Binding-site contacts:
Ligand atom CAR contacts residue WZC1 of chain 1.E at 3.8 Å.
Ligand atom OAD contacts residue HIS93 of chain 1.A at 3.5 Å.
Ligand atom CAG contacts residue WZC1 of chain 1.E at 3.4 Å.
Ligand atom CAY contacts residue THR198 of chain 1.A at 4.0 Å.
Ligand atom OAP contacts residue ZN1 of chain 1.F at 3.7 Å.
Ligand atom CAL contacts residue LEU196 of chain 1.A at 3.9 Å (hydrophobic).
Ligand atom CAS contacts residue WZC1 of chain 1.E at 3.9 Å.
Ligand atom NAC contacts residue HIS93 of chain 1.A at 3.3 Å (h-bond).
Ligand atom SAZ contacts residue HIS93 of chain 1.A at 3.7 Å.
Ligand atom OAP contacts residue HIS93 of chain 1.A at 3.1 Å.
Ligand atom CAN contacts residue LEU196 of chain 1.A at 3.8 Å (hydrophobic).
Ligand atom OAD contacts residue VAL120 of chain 1.A at 4.0 Å.
Ligand atom OAE contacts residue LEU196 of chain 1.A at 3.2 Å.
Ligand atom NAC contacts residue THR197 of chain 1.A at 2.8 Å (h-bond).
Ligand atom OAD contacts residue VAL141 of chain 1.A at 3.8 Å.
Ligand atom CAK contacts residue THR198 of chain 1.A at 3.6 Å.
Ligand atom CAV contacts residue THR198 of chain 1.A at 3.6 Å.
Ligand atom CAV contacts residue HIS93 of chain 1.A at 3.9 Å.
Ligand atom NAC contacts residue HIS118 of chain 1.A at 3.5 Å (h-bond).
Ligand atom CAA contacts residue WZC1 of chain 1.E at 4.0 Å.
Ligand atom SAZ contacts residue THR197 of chain 1.A at 4.0 Å.
Ligand atom NAC contacts residue ZN1 of chain 1.F at 2.1 Å.
Ligand atom CAA contacts residue VAL133 of chain 1.A at 3.8 Å (hydrophobic).
Ligand atom OAF contacts residue WZC1 of chain 1.E at 3.5 Å.
Ligand atom CAQ contacts residue WZC1 of chain 1.E at 3.4 Å.
Ligand atom OAD contacts residue ZN1 of chain 1.F at 3.2 Å.
Ligand atom OAD contacts residue HIS118 of chain 1.A at 3.4 Å (h-bond).
Ligand atom CAK contacts residue HIS93 of chain 1.A at 3.5 Å.
Ligand atom CAH contacts residue PHE129 of chain 1.A at 4.0 Å (hydrophobic).
Ligand atom SAZ contacts residue ZN1 of chain 1.F at 3.1 Å.
Ligand atom CAM contacts residue THR198 of chain 1.A at 3.7 Å.
Ligand atom OAD contacts residue TRP207 of chain 1.A at 3.7 Å.
Ligand atom CAJ contacts residue WZC1 of chain 1.E at 3.7 Å.
Ligand atom NAC contacts residue HIS95 of chain 1.A at 3.5 Å (h-bond).
Ligand atom CAB contacts residue GLN91 of chain 1.A at 3.7 Å.
Ligand atom SAZ contacts residue HIS118 of chain 1.A at 4.0 Å.
Ligand atom CAI contacts residue WZC1 of chain 1.E at 3.0 Å.
Ligand atom OAO contacts residue WZC1 of chain 1.E at 3.3 Å.
Ligand atom OAE contacts residue THR197 of chain 1.A at 3.0 Å (h-bond).
Ligand atom CAX contacts residue THR198 of chain 1.A at 3.4 Å.

Sequence of chain 1.A:
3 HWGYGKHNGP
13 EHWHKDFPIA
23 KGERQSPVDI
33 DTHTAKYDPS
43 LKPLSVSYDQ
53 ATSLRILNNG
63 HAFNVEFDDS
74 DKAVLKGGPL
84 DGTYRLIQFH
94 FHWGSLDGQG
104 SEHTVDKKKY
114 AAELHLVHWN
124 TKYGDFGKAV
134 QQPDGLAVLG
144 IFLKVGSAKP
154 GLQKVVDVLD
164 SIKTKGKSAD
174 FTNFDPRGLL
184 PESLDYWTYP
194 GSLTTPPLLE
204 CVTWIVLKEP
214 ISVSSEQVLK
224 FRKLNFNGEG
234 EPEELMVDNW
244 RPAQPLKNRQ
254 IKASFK

The small molecule below binds the protein below.
Small molecule (SMILES): COc1cc2c(cc1O)CC[C@@H]1[C@@H]2CC[C@]2(C)[C@@H](OS(N)(=O)=O)CC[C@@H]12